Sequence of chain 1.A:
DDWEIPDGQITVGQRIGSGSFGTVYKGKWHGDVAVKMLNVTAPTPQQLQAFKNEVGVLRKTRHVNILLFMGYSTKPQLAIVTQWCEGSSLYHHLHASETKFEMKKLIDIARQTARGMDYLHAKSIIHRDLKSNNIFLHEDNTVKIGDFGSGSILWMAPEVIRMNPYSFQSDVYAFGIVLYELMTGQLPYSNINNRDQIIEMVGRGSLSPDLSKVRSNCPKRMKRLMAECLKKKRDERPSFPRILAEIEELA

This small molecule binds to this protein.
Small molecule (SMILES): CCS(=O)(=O)Nc1ccc(F)c(C(=O)c2c[nH]c3ncc(-c4cccnc4)cc23)c1F

Binding-site contacts:
Ligand atom C31 contacts residue PHE164 of chain 1.A at 3.8 Å (hydrophobic).
Ligand atom N23 contacts residue ASP163 of chain 1.A at 3.1 Å (salt-bridge).
Ligand atom F29 contacts residue LYS52 of chain 1.A at 3.8 Å.
Ligand atom C26 contacts residue LEU74 of chain 1.A at 3.8 Å (hydrophobic).
Ligand atom O27 contacts residue GLY165 of chain 1.A at 3.3 Å (h-bond).
Ligand atom C21 contacts residue LEU83 of chain 1.A at 3.8 Å (hydrophobic).
Ligand atom O25 contacts residue LYS52 of chain 1.A at 3.9 Å.
Ligand atom C14 contacts residue ALA50 of chain 1.A at 3.4 Å (hydrophobic).
Ligand atom C8 contacts residue CYS101 of chain 1.A at 3.5 Å (hydrophobic).
Ligand atom C19 contacts residue LYS52 of chain 1.A at 3.4 Å.
Ligand atom O25 contacts residue LEU74 of chain 1.A at 3.9 Å.
Ligand atom O30 contacts residue VAL40 of chain 1.A at 3.5 Å.
Ligand atom C14 contacts residue THR98 of chain 1.A at 3.3 Å.
Ligand atom N15 contacts residue ALA50 of chain 1.A at 3.3 Å.
Ligand atom C20 contacts residue THR98 of chain 1.A at 3.8 Å.
Ligand atom C14 contacts residue LEU83 of chain 1.A at 3.5 Å (hydrophobic).
Ligand atom N15 contacts residue GLN99 of chain 1.A at 3.2 Å (h-bond).
Ligand atom C8 contacts residue TRP100 of chain 1.A at 3.7 Å (hydrophobic).
Ligand atom F28 contacts residue ASP163 of chain 1.A at 3.7 Å.
Ligand atom C18 contacts residue LYS52 of chain 1.A at 3.9 Å.
Ligand atom C1 contacts residue PHE152 of chain 1.A at 3.9 Å (hydrophobic).
Ligand atom O27 contacts residue LEU74 of chain 1.A at 3.9 Å.
Ligand atom F29 contacts residue ALA50 of chain 1.A at 3.5 Å.
Ligand atom N9 contacts residue TRP100 of chain 1.A at 3.5 Å.
Ligand atom F28 contacts residue PHE152 of chain 1.A at 3.5 Å.
Ligand atom O27 contacts residue PHE164 of chain 1.A at 3.0 Å (h-bond).
Ligand atom C22 contacts residue LEU83 of chain 1.A at 3.5 Å (hydrophobic).
Ligand atom S24 contacts residue ASP163 of chain 1.A at 3.6 Å (salt-bridge).
Ligand atom N9 contacts residue CYS101 of chain 1.A at 3.1 Å (h-bond).
Ligand atom C5 contacts residue ILE32 of chain 1.A at 3.7 Å (hydrophobic).
Ligand atom C20 contacts residue ILE96 of chain 1.A at 3.9 Å (hydrophobic).
Ligand atom F28 contacts residue LEU83 of chain 1.A at 3.5 Å.
Ligand atom N4 contacts residue ILE32 of chain 1.A at 3.9 Å.
Ligand atom F29 contacts residue VAL40 of chain 1.A at 3.4 Å.
Ligand atom C31 contacts residue LEU74 of chain 1.A at 3.8 Å (hydrophobic).
Ligand atom O27 contacts residue ASP163 of chain 1.A at 3.1 Å (salt-bridge).
Ligand atom O27 contacts residue GLY162 of chain 1.A at 3.9 Å.
Ligand atom N15 contacts residue THR98 of chain 1.A at 3.7 Å.
Ligand atom C19 contacts residue THR98 of chain 1.A at 3.8 Å.
Ligand atom C12 contacts residue PHE152 of chain 1.A at 3.7 Å (hydrophobic).